A protein and the small-molecule ligand that binds it are described below.
Small molecule (SMILES): Nc1ncnc2c1ncn2[C@@H]1O[C@H](COP(=O)(O)OP(=O)(O)OP(O)(O)=S)[C@@H](O)[C@H]1O

Sequence of chain 1.B:
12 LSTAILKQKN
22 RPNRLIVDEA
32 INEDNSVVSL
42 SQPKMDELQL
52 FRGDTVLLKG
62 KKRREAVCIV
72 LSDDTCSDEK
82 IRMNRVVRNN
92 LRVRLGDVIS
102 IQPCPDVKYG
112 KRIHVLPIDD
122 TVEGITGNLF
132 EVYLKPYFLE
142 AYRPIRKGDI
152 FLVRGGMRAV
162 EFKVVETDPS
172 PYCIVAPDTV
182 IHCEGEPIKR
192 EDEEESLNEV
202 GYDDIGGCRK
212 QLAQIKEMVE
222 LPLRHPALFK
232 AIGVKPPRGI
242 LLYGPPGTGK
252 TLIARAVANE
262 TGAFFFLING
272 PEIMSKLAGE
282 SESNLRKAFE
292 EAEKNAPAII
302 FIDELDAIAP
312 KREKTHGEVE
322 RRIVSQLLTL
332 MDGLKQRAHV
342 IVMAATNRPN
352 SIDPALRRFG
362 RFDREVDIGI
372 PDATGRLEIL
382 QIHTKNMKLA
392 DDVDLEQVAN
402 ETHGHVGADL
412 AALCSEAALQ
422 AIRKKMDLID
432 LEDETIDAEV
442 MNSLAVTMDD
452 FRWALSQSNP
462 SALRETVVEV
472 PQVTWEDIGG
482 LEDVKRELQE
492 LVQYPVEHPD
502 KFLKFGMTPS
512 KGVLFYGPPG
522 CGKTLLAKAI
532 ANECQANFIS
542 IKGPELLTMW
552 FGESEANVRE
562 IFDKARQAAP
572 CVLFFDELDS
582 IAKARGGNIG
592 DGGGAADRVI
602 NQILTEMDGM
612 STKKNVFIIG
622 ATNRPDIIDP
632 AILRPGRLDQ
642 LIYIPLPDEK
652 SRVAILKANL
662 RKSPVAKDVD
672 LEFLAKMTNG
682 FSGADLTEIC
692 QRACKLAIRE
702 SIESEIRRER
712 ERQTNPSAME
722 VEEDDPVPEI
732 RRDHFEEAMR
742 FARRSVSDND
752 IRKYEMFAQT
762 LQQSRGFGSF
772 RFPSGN

Binding-site contacts:
Ligand atom O1B contacts residue LYS524 of chain 1.B at 2.9 Å (salt-bridge).
Ligand atom C2' contacts residue LEU526 of chain 1.B at 3.8 Å (hydrophobic).
Ligand atom PB contacts residue LYS524 of chain 1.B at 3.4 Å.
Ligand atom PG contacts residue GLY521 of chain 1.B at 3.8 Å.
Ligand atom O3A contacts residue GLY521 of chain 1.B at 3.6 Å.
Ligand atom N7 contacts residue GLY523 of chain 1.B at 3.4 Å (h-bond).
Ligand atom C8 contacts residue GLY523 of chain 1.B at 3.8 Å.
Ligand atom C4 contacts residue LEU526 of chain 1.B at 3.5 Å (hydrophobic).
Ligand atom PB contacts residue GLY523 of chain 1.B at 3.5 Å.
Ligand atom C2 contacts residue LEU526 of chain 1.B at 3.7 Å (hydrophobic).
Ligand atom O2B contacts residue GLY523 of chain 1.B at 2.4 Å (h-bond).
Ligand atom N7 contacts residue CYS522 of chain 1.B at 3.2 Å (h-bond).
Ligand atom PB contacts residue CYS522 of chain 1.B at 3.7 Å.
Ligand atom N1 contacts residue GLY480 of chain 1.B at 3.7 Å.
Ligand atom O2B contacts residue LYS524 of chain 1.B at 3.0 Å (salt-bridge).
Ligand atom O3A contacts residue CYS522 of chain 1.B at 3.8 Å.
Ligand atom N6 contacts residue ILE479 of chain 1.B at 3.5 Å.
Ligand atom O2A contacts residue LEU526 of chain 1.B at 3.5 Å (h-bond).
Ligand atom O2B contacts residue GLY521 of chain 1.B at 3.4 Å.
Ligand atom C8 contacts residue GLY684 of chain 1.B at 3.8 Å.
Ligand atom C6 contacts residue ILE656 of chain 1.B at 3.6 Å (hydrophobic).
Ligand atom O2B contacts residue CYS522 of chain 1.B at 2.5 Å (h-bond).
Ligand atom C2 contacts residue ASP478 of chain 1.B at 3.2 Å.
Ligand atom O2G contacts residue GLY521 of chain 1.B at 3.3 Å.
Ligand atom O2A contacts residue LYS524 of chain 1.B at 3.6 Å.
Ligand atom O4' contacts residue GLY684 of chain 1.B at 3.5 Å.
Ligand atom O3B contacts residue GLY521 of chain 1.B at 3.2 Å (h-bond).
Ligand atom O1A contacts residue THR525 of chain 1.B at 3.3 Å (h-bond).
Ligand atom S1G contacts residue ASN624 of chain 1.B at 3.8 Å.
Ligand atom N1 contacts residue ILE479 of chain 1.B at 3.5 Å.
Ligand atom N1 contacts residue ASP478 of chain 1.B at 3.3 Å (salt-bridge).
Ligand atom C2 contacts residue ILE656 of chain 1.B at 3.6 Å (hydrophobic).
Ligand atom O3A contacts residue GLY523 of chain 1.B at 3.5 Å (h-bond).
Ligand atom O2A contacts residue THR525 of chain 1.B at 3.4 Å (h-bond).
Ligand atom O2A contacts residue GLY523 of chain 1.B at 3.4 Å.
Ligand atom O3B contacts residue LYS524 of chain 1.B at 3.2 Å (salt-bridge).
Ligand atom O1B contacts residue THR525 of chain 1.B at 3.0 Å (h-bond).
Ligand atom N3 contacts residue LEU526 of chain 1.B at 3.4 Å.
Ligand atom N1 contacts residue ILE656 of chain 1.B at 3.4 Å.
Ligand atom O4' contacts residue ALA685 of chain 1.B at 3.7 Å.